A small-molecule ligand and the protein it binds are described below.
Small molecule (SMILES): CN[C@H](CC(C)C)C(=O)N[C@H]1C(=O)N[C@@H](CC(N)=O)C(=O)N[C@H]2C(=O)N[C@H]3C(=O)N[C@H](C(=O)N[C@H](C(=O)O)c4cc(O)cc(O)c4-c4cc3ccc4O)[C@H](O)c3ccc(c(Cl)c3)Oc3cc2cc(c3O)Oc2ccc(cc2Cl)[C@H]1O

Sequence of chain 1.A:
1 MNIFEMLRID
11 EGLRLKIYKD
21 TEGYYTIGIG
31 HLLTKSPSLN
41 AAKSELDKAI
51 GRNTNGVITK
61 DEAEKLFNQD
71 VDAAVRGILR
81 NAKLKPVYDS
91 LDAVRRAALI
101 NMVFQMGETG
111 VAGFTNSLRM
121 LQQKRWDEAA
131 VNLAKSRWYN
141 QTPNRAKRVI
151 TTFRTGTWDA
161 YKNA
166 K

Binding-site contacts:
Ligand atom C contacts residue DAL168 of chain 1.A at 3.4 Å.
Ligand atom N contacts residue DAL168 of chain 1.A at 3.0 Å (h-bond).
Ligand atom O4 contacts residue GLU5 of chain 1.A at 2.5 Å (salt-bridge).
Ligand atom CD2 contacts residue DAL167 of chain 1.A at 3.5 Å.
Ligand atom ND2 contacts residue ARG8 of chain 1.A at 3.3 Å (salt-bridge).
Ligand atom CG contacts residue MRD1 of chain 1.K at 3.6 Å.
Ligand atom OCZ contacts residue BGC1 of chain 1.C at 3.1 Å (h-bond).
Ligand atom C3 contacts residue GLU5 of chain 1.A at 3.5 Å.
Ligand atom OD1 contacts residue ASN163 of chain 1.A at 3.0 Å (h-bond).
Ligand atom CB contacts residue MRD1 of chain 1.K at 3.4 Å.
Ligand atom N contacts residue DAL168 of chain 1.A at 2.8 Å (h-bond).
Ligand atom N contacts residue LYS166 of chain 1.A at 3.0 Å (salt-bridge).
Ligand atom C3 contacts residue BGC1 of chain 1.C at 3.2 Å.
Ligand atom N contacts residue DAL168 of chain 1.A at 2.9 Å (h-bond).
Ligand atom CD1 contacts residue DAL168 of chain 1.A at 3.5 Å.
Ligand atom OH contacts residue RER2 of chain 1.C at 3.1 Å.
Ligand atom CL contacts residue BGC1 of chain 1.C at 3.2 Å.
Ligand atom O4 contacts residue BGC1 of chain 1.C at 1.4 Å.
Ligand atom OD2 contacts residue MRD1 of chain 1.K at 3.6 Å.
Ligand atom ND2 contacts residue MRD1 of chain 1.K at 2.9 Å (h-bond).
Ligand atom CD2 contacts residue DAL168 of chain 1.A at 3.0 Å.
Ligand atom C4 contacts residue BGC1 of chain 1.C at 2.4 Å.
Ligand atom O4 contacts residue RER2 of chain 1.C at 3.3 Å.
Ligand atom C5 contacts residue BGC1 of chain 1.C at 3.1 Å.
Ligand atom CA contacts residue DAL168 of chain 1.A at 3.5 Å.
Ligand atom OD1 contacts residue ARG8 of chain 1.A at 2.9 Å (salt-bridge).
Ligand atom CB contacts residue DAL168 of chain 1.A at 3.6 Å.
Ligand atom O contacts residue DAL168 of chain 1.A at 2.9 Å (h-bond).
Ligand atom CD1 contacts residue LYS166 of chain 1.A at 3.3 Å.
Ligand atom CZ contacts residue TYR161 of chain 1.A at 3.5 Å (hydrophobic).
Ligand atom CE2 contacts residue DAL168 of chain 1.A at 3.4 Å.
Ligand atom C6 contacts residue LYS166 of chain 1.A at 3.1 Å.
Ligand atom OD1 contacts residue LYS162 of chain 1.A at 3.2 Å.
Ligand atom CG contacts residue ARG8 of chain 1.A at 3.4 Å.
Ligand atom CA contacts residue LYS166 of chain 1.A at 3.4 Å.
Ligand atom OD2 contacts residue DAL167 of chain 1.A at 3.2 Å.
Ligand atom CA contacts residue DAL168 of chain 1.A at 3.1 Å.
Ligand atom C4 contacts residue GLU5 of chain 1.A at 3.4 Å.
Ligand atom OH contacts residue BGC1 of chain 1.C at 3.3 Å (h-bond).
Ligand atom O contacts residue DAL167 of chain 1.A at 3.2 Å.